Binding-site contacts:
Ligand atom CB contacts residue TYR178 of chain 1.A at 3.4 Å (hydrophobic).
Ligand atom C contacts residue SER197 of chain 1.A at 3.7 Å.
Ligand atom C contacts residue SER182 of chain 1.A at 1.3 Å.
Ligand atom CA contacts residue TYR198 of chain 1.A at 3.6 Å (hydrophobic).
Ligand atom O contacts residue GLY180 of chain 1.A at 3.2 Å (h-bond).
Ligand atom CA contacts residue HIS45 of chain 1.A at 3.5 Å.
Ligand atom CT contacts residue LEU200 of chain 1.A at 3.4 Å (hydrophobic).
Ligand atom CT contacts residue ASN202 of chain 1.A at 3.3 Å.
Ligand atom CB contacts residue VAL199 of chain 1.A at 3.9 Å (hydrophobic).
Ligand atom O contacts residue TYR198 of chain 1.A at 3.1 Å.
Ligand atom O1 contacts residue ARG201 of chain 1.A at 3.3 Å (salt-bridge).
Ligand atom C contacts residue VAL199 of chain 1.A at 3.5 Å (hydrophobic).
Ligand atom O contacts residue SER182 of chain 1.A at 2.3 Å (h-bond).
Ligand atom CA contacts residue VAL199 of chain 1.A at 3.4 Å (hydrophobic).
Ligand atom C contacts residue TYR198 of chain 1.A at 3.6 Å (hydrophobic).
Ligand atom OT1 contacts residue ARG201 of chain 1.A at 3.2 Å.
Ligand atom C1 contacts residue ARG201 of chain 1.A at 3.8 Å.
Ligand atom OT2 contacts residue LEU200 of chain 1.A at 3.8 Å.
Ligand atom O contacts residue ASP181 of chain 1.A at 3.9 Å.
Ligand atom CA contacts residue SER197 of chain 1.A at 3.6 Å.
Ligand atom N contacts residue SER182 of chain 1.A at 3.0 Å (h-bond).
Ligand atom C contacts residue HIS45 of chain 1.A at 3.4 Å.
Ligand atom CB contacts residue SER182 of chain 1.A at 2.8 Å.
Ligand atom N contacts residue TYR198 of chain 1.A at 3.8 Å.
Ligand atom CB contacts residue TYR198 of chain 1.A at 3.8 Å (hydrophobic).
Ligand atom O contacts residue VAL199 of chain 1.A at 3.0 Å (h-bond).
Ligand atom CB contacts residue HIS45 of chain 1.A at 3.8 Å.
Ligand atom CB contacts residue ARG201 of chain 1.A at 3.9 Å.
Ligand atom C1 contacts residue HIS45 of chain 1.A at 1.5 Å.
Ligand atom O contacts residue ARG201 of chain 1.A at 2.7 Å (salt-bridge).
Ligand atom N contacts residue VAL199 of chain 1.A at 2.8 Å (h-bond).
Ligand atom CA contacts residue SER197 of chain 1.A at 3.7 Å.
Ligand atom CA contacts residue SER182 of chain 1.A at 2.3 Å.
Ligand atom N contacts residue HIS45 of chain 1.A at 3.4 Å (h-bond).
Ligand atom C contacts residue ARG201 of chain 1.A at 3.7 Å.
Ligand atom O contacts residue HIS45 of chain 1.A at 3.8 Å.
Ligand atom C contacts residue HIS45 of chain 1.A at 2.7 Å.
Ligand atom N contacts residue SER197 of chain 1.A at 2.9 Å (h-bond).
Ligand atom C1 contacts residue SER182 of chain 1.A at 2.3 Å.
Ligand atom CB contacts residue SER197 of chain 1.A at 3.9 Å.

Sequence of chain 1.A:
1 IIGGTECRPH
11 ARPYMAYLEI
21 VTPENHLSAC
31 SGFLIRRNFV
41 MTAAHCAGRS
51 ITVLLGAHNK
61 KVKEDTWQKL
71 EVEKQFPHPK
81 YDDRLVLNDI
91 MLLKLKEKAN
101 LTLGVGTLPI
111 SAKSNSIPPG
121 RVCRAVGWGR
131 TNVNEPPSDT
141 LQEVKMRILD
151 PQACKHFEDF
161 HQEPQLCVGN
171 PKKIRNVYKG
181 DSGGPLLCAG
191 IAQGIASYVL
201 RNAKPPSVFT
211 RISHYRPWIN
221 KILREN

The small molecule below binds the protein below.
Small molecule (SMILES): COC(=O)CCC(=O)N[C@@H](C)C(=O)N[C@@H](C)C(=O)N1CCC[C@H]1C(=O)N[C@@H](C)[C@@H](C)O